Sequence of chain 1.B:
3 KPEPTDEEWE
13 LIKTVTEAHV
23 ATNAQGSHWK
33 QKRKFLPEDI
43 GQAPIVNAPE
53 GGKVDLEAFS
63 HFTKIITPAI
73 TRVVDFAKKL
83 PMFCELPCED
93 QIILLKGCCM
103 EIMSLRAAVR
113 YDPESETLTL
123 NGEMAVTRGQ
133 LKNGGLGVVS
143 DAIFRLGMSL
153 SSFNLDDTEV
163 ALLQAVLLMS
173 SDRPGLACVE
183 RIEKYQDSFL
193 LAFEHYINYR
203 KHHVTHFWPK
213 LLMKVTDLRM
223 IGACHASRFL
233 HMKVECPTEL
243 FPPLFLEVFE

Binding-site contacts:
Ligand atom O13 contacts residue ILE94 of chain 1.B at 4.4 Å.
Ligand atom C2 contacts residue VAL76 of chain 1.B at 4.2 Å (hydrophobic).
Ligand atom C27 contacts residue THR73 of chain 1.B at 4.1 Å.
Ligand atom C12 contacts residue LEU97 of chain 1.B at 4.5 Å (hydrophobic).
Ligand atom C24 contacts residue THR73 of chain 1.B at 4.4 Å.
Ligand atom C2 contacts residue LEU246 of chain 1.B at 3.4 Å (hydrophobic).
Ligand atom C21 contacts residue LEU246 of chain 1.B at 4.4 Å (hydrophobic).
Ligand atom C21 contacts residue THR73 of chain 1.B at 4.2 Å.
Ligand atom C1 contacts residue VAL76 of chain 1.B at 4.4 Å (hydrophobic).
Ligand atom C33 contacts residue VAL250 of chain 1.B at 4.1 Å (hydrophobic).
Ligand atom C3 contacts residue VAL76 of chain 1.B at 4.2 Å (hydrophobic).
Ligand atom C3 contacts residue LEU246 of chain 1.B at 4.0 Å (hydrophobic).
Ligand atom C6 contacts residue VAL76 of chain 1.B at 4.2 Å (hydrophobic).
Ligand atom C1 contacts residue LEU246 of chain 1.B at 4.4 Å (hydrophobic).
Ligand atom C12 contacts residue LYS98 of chain 1.B at 4.3 Å.
Ligand atom C33 contacts residue GLU249 of chain 1.B at 4.3 Å.
Ligand atom C33 contacts residue LYS98 of chain 1.B at 3.3 Å.

A small-molecule ligand and the protein it binds are described below.
Small molecule (SMILES): C=CC(=O)c1ccc(CCCCCC)cc1